Binding-site contacts:
Ligand atom C06 contacts residue HIS348 of chain 1.B at 3.2 Å.
Ligand atom C31 contacts residue LEU386 of chain 1.B at 3.6 Å (hydrophobic).
Ligand atom C15 contacts residue SER269 of chain 1.B at 3.6 Å.
Ligand atom C21 contacts residue TYR128 of chain 1.B at 3.5 Å (hydrophobic).
Ligand atom C01 contacts residue HIS348 of chain 1.B at 3.7 Å.
Ligand atom C27 contacts residue TYR128 of chain 1.B at 3.5 Å (hydrophobic).
Ligand atom O34 contacts residue ALA266 of chain 1.B at 3.0 Å (h-bond).
Ligand atom C19 contacts residue PHE165 of chain 1.B at 3.1 Å (hydrophobic).
Ligand atom C32 contacts residue ALA266 of chain 1.B at 3.7 Å (hydrophobic).
Ligand atom C16 contacts residue TYR128 of chain 1.B at 3.2 Å (hydrophobic).
Ligand atom C27 contacts residue VAL127 of chain 1.B at 3.7 Å (hydrophobic).
Ligand atom C13 contacts residue BEZ1 of chain 1.H at 3.7 Å.
Ligand atom C26 contacts residue VAL132 of chain 1.B at 3.5 Å (hydrophobic).
Ligand atom C22 contacts residue TYR128 of chain 1.B at 3.3 Å (hydrophobic).
Ligand atom C22 contacts residue SER265 of chain 1.B at 3.4 Å.
Ligand atom C11 contacts residue VAL168 of chain 1.B at 3.8 Å (hydrophobic).
Ligand atom N20 contacts residue SER169 of chain 1.B at 3.0 Å (h-bond).
Ligand atom O33 contacts residue ALA266 of chain 1.B at 3.3 Å.
Ligand atom O34 contacts residue SER265 of chain 1.B at 3.7 Å.
Ligand atom C19 contacts residue SER169 of chain 1.B at 3.7 Å.
Ligand atom O33 contacts residue HIS348 of chain 1.B at 2.7 Å (h-bond).
Ligand atom C23 contacts residue TYR128 of chain 1.B at 3.6 Å (hydrophobic).
Ligand atom C16 contacts residue GLU173 of chain 1.B at 3.6 Å.
Ligand atom N20 contacts residue PHE165 of chain 1.B at 3.5 Å.
Ligand atom N18 contacts residue SER169 of chain 1.B at 3.3 Å (h-bond).
Ligand atom C30 contacts residue ILE356 of chain 1.B at 3.7 Å (hydrophobic).
Ligand atom N18 contacts residue PHE165 of chain 1.B at 3.4 Å.
Ligand atom C25 contacts residue CYS131 of chain 1.B at 3.5 Å (hydrophobic).
Ligand atom C27 contacts residue GLY264 of chain 1.B at 3.6 Å.
Ligand atom C14 contacts residue BEZ1 of chain 1.H at 3.8 Å.
Ligand atom C05 contacts residue HIS348 of chain 1.B at 3.7 Å.
Ligand atom C10 contacts residue SER169 of chain 1.B at 3.5 Å.
Ligand atom C27 contacts residue CYS131 of chain 1.B at 3.3 Å (hydrophobic).
Ligand atom O28 contacts residue PHE165 of chain 1.B at 3.4 Å.
Ligand atom C26 contacts residue PHE165 of chain 1.B at 3.5 Å (hydrophobic).
Ligand atom O28 contacts residue SER265 of chain 1.B at 3.7 Å.
Ligand atom C23 contacts residue SER265 of chain 1.B at 3.5 Å.
Ligand atom C32 contacts residue HIS348 of chain 1.B at 3.5 Å.
Ligand atom O28 contacts residue ALA266 of chain 1.B at 3.2 Å (h-bond).
Ligand atom C02 contacts residue PHE165 of chain 1.B at 3.7 Å (hydrophobic).

Sequence of chain 1.B:
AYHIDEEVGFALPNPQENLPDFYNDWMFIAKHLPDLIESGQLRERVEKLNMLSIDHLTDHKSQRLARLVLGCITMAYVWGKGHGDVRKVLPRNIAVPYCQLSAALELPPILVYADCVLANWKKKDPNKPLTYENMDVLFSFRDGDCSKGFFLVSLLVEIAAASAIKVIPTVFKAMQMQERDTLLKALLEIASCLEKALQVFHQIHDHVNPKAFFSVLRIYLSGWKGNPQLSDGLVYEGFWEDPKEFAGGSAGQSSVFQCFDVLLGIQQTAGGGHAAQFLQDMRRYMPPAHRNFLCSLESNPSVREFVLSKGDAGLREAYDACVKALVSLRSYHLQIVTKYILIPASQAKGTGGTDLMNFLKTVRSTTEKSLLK

This small molecule binds to this protein.
Small molecule (SMILES): Cc1ccc(NC(=O)Nc2cc([C@H]3C[C@H]3C(=O)O)ccc2N(CC(C)C)C2CCCCC2)cc1